Sequence of chain 1.B:
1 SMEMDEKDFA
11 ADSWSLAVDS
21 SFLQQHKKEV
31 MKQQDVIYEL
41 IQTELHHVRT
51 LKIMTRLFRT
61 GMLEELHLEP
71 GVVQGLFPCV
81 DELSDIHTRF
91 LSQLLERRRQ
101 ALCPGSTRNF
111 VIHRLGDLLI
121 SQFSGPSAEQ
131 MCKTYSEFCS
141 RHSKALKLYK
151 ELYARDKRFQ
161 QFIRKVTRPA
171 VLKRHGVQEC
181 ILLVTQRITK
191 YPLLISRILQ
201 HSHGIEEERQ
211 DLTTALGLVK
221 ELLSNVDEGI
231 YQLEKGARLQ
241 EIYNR

A small-molecule ligand and the protein it binds are described below.
Small molecule (SMILES): CNC(=O)c1cn(C)c2ccccc12

Sequence of chain 1.A:
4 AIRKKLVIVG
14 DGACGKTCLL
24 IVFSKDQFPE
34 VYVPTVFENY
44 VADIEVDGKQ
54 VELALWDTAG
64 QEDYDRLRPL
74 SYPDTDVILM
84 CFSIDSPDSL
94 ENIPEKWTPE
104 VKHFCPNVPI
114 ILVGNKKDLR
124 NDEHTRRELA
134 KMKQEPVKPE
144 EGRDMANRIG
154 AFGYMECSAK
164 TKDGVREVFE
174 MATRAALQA

Binding-site contacts:
Ligand atom N2 contacts residue ARG197 of chain 1.B at 3.5 Å.
Ligand atom C5 contacts residue ARG197 of chain 1.B at 3.6 Å.
Ligand atom C8 contacts residue THR38 of chain 1.A at 3.7 Å.
Ligand atom C2 contacts residue ARG197 of chain 1.B at 4.2 Å.
Ligand atom C1 contacts residue GLN200 of chain 1.B at 4.0 Å.
Ligand atom C9 contacts residue ARG197 of chain 1.B at 4.0 Å.
Ligand atom N2 contacts residue VAL36 of chain 1.A at 4.4 Å.
Ligand atom O1 contacts residue GLN200 of chain 1.B at 2.8 Å (h-bond).
Ligand atom C11 contacts residue ARG197 of chain 1.B at 3.5 Å.
Ligand atom C4 contacts residue ARG197 of chain 1.B at 3.3 Å.
Ligand atom C5 contacts residue VAL36 of chain 1.A at 3.5 Å (hydrophobic).
Ligand atom C5 contacts residue PRO37 of chain 1.A at 3.6 Å (hydrophobic).
Ligand atom C7 contacts residue THR38 of chain 1.A at 3.9 Å.
Ligand atom C10 contacts residue GLN200 of chain 1.B at 4.3 Å.
Ligand atom C7 contacts residue ARG197 of chain 1.B at 4.0 Å.
Ligand atom C10 contacts residue ARG197 of chain 1.B at 3.8 Å.
Ligand atom C3 contacts residue ARG197 of chain 1.B at 3.6 Å.
Ligand atom C2 contacts residue GLN200 of chain 1.B at 3.6 Å.
Ligand atom C6 contacts residue ARG197 of chain 1.B at 3.7 Å.
Ligand atom C8 contacts residue ARG197 of chain 1.B at 4.1 Å.
Ligand atom N1 contacts residue GLN200 of chain 1.B at 4.2 Å.